Binding-site contacts:
Ligand atom C2 contacts residue ASP77 of chain 1.E at 3.6 Å.
Ligand atom O6 contacts residue ASP77 of chain 1.E at 2.4 Å (salt-bridge).
Ligand atom C7 contacts residue PHE22 of chain 1.E at 4.5 Å (hydrophobic).
Ligand atom O6 contacts residue ILE78 of chain 1.E at 3.2 Å.
Ligand atom C8 contacts residue GLY75 of chain 1.E at 4.5 Å.
Ligand atom C4 contacts residue ASP77 of chain 1.E at 4.0 Å.
Ligand atom N2 contacts residue GLU80 of chain 1.A at 4.4 Å.
Ligand atom C7 contacts residue GLU80 of chain 1.A at 4.3 Å.
Ligand atom O7 contacts residue TYR79 of chain 1.E at 3.6 Å.
Ligand atom C8 contacts residue GLU80 of chain 1.A at 3.4 Å.
Ligand atom C7 contacts residue GLY75 of chain 1.E at 4.5 Å.
Ligand atom O3 contacts residue ASP77 of chain 1.E at 3.8 Å.
Ligand atom C1 contacts residue ASP77 of chain 1.E at 4.0 Å.
Ligand atom C8 contacts residue PHE22 of chain 1.E at 3.5 Å (hydrophobic).
Ligand atom C5 contacts residue ASP77 of chain 1.E at 3.3 Å.
Ligand atom O5 contacts residue ASP77 of chain 1.E at 3.5 Å (salt-bridge).
Ligand atom C1 contacts residue ASN38 of chain 1.E at 1.4 Å.
Ligand atom C1 contacts residue THR76 of chain 1.E at 4.3 Å.
Ligand atom C4 contacts residue ASN38 of chain 1.E at 4.2 Å.
Ligand atom O7 contacts residue THR76 of chain 1.E at 4.4 Å.
Ligand atom C3 contacts residue ASN38 of chain 1.E at 3.8 Å.
Ligand atom C7 contacts residue TYR79 of chain 1.E at 4.4 Å (hydrophobic).
Ligand atom N2 contacts residue ASP77 of chain 1.E at 4.5 Å.
Ligand atom C6 contacts residue GLU80 of chain 1.A at 3.3 Å.
Ligand atom C6 contacts residue ASP77 of chain 1.E at 3.1 Å.
Ligand atom O5 contacts residue THR76 of chain 1.E at 4.2 Å.
Ligand atom C5 contacts residue ASN38 of chain 1.E at 3.7 Å.
Ligand atom C7 contacts residue ASN38 of chain 1.E at 3.7 Å.
Ligand atom C2 contacts residue ASN38 of chain 1.E at 2.4 Å.
Ligand atom O7 contacts residue ASN38 of chain 1.E at 4.1 Å.
Ligand atom C6 contacts residue ILE78 of chain 1.E at 4.3 Å (hydrophobic).
Ligand atom O7 contacts residue ASP77 of chain 1.E at 3.4 Å.
Ligand atom O5 contacts residue ASN38 of chain 1.E at 2.4 Å (h-bond).
Ligand atom O7 contacts residue PHE22 of chain 1.E at 4.4 Å.
Ligand atom C3 contacts residue ASP77 of chain 1.E at 4.0 Å.
Ligand atom O7 contacts residue GLY75 of chain 1.E at 4.3 Å.
Ligand atom C7 contacts residue ASP77 of chain 1.E at 4.3 Å.
Ligand atom N2 contacts residue ASN38 of chain 1.E at 2.8 Å (h-bond).
Ligand atom O6 contacts residue GLU80 of chain 1.A at 2.8 Å (salt-bridge).

Sequence of chain 1.A:
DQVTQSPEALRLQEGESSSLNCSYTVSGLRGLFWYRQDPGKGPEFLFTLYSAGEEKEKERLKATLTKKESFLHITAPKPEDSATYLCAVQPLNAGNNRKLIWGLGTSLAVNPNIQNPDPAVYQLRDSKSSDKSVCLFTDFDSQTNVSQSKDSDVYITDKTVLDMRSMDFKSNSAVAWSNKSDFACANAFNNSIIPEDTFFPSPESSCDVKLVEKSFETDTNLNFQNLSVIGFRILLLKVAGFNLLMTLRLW

Sequence of chain 1.E:
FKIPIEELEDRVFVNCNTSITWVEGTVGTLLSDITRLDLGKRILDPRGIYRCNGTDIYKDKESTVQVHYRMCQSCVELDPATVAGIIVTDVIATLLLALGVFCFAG

The protein below binds the small molecule below.
Small molecule (SMILES): CC(=O)N[C@H]1[C@H](O[C@H]2[C@H](O)[C@@H](NC(C)=O)CO[C@@H]2CO)O[C@H](CO)[C@@H](O[C@@H]2O[C@H](CO)[C@@H](O)[C@H](O)[C@@H]2O)[C@@H]1O